Binding-site contacts:
Ligand atom PG contacts residue MG1 of chain 1.G at 3.6 Å.
Ligand atom O1G contacts residue ASP606 of chain 1.A at 2.8 Å (salt-bridge).
Ligand atom PG contacts residue GLY920 of chain 1.A at 3.8 Å.
Ligand atom C2 contacts residue LYS804 of chain 1.A at 4.0 Å.
Ligand atom N6 contacts residue PHE781 of chain 1.A at 3.6 Å.
Ligand atom N7 contacts residue ASP739 of chain 1.A at 3.7 Å.
Ligand atom C2 contacts residue LYS786 of chain 1.A at 3.4 Å.
Ligand atom O2G contacts residue THR919 of chain 1.A at 3.8 Å.
Ligand atom C2 contacts residue GLY805 of chain 1.A at 3.8 Å.
Ligand atom O4' contacts residue LYS786 of chain 1.A at 4.0 Å.
Ligand atom C3B contacts residue GLY920 of chain 1.A at 3.8 Å.
Ligand atom C8 contacts residue ASP739 of chain 1.A at 3.5 Å.
Ligand atom N6 contacts residue GLU740 of chain 1.A at 3.7 Å.
Ligand atom C6 contacts residue PHE781 of chain 1.A at 3.6 Å (hydrophobic).
Ligand atom O2B contacts residue THR608 of chain 1.A at 4.0 Å.
Ligand atom PG contacts residue ASP606 of chain 1.A at 3.4 Å.
Ligand atom C5 contacts residue PHE781 of chain 1.A at 3.6 Å (hydrophobic).
Ligand atom N3 contacts residue LYS786 of chain 1.A at 3.3 Å (salt-bridge).
Ligand atom O2G contacts residue LYS1037 of chain 1.A at 3.2 Å (salt-bridge).
Ligand atom N9 contacts residue PHE781 of chain 1.A at 3.5 Å.
Ligand atom O1G contacts residue THR608 of chain 1.A at 3.8 Å.
Ligand atom O3G contacts residue ASP921 of chain 1.A at 3.7 Å.
Ligand atom O1A contacts residue ARG839 of chain 1.A at 3.2 Å (salt-bridge).
Ligand atom C4 contacts residue PHE781 of chain 1.A at 3.6 Å (hydrophobic).
Ligand atom O1B contacts residue ARG839 of chain 1.A at 3.3 Å (salt-bridge).
Ligand atom C8 contacts residue PHE781 of chain 1.A at 3.0 Å (hydrophobic).
Ligand atom O1B contacts residue THR608 of chain 1.A at 3.8 Å.
Ligand atom O2G contacts residue LEU918 of chain 1.A at 3.6 Å.
Ligand atom O2B contacts residue GLU1078 of chain 1.A at 4.0 Å.
Ligand atom O3G contacts residue GLY920 of chain 1.A at 3.9 Å.
Ligand atom O2G contacts residue GLY920 of chain 1.A at 2.8 Å (h-bond).
Ligand atom O4' contacts residue PHE781 of chain 1.A at 3.9 Å.
Ligand atom O1G contacts residue MG1 of chain 1.G at 2.1 Å.
Ligand atom O3G contacts residue LYS607 of chain 1.A at 3.4 Å (salt-bridge).
Ligand atom C2 contacts residue ARG787 of chain 1.A at 4.0 Å.
Ligand atom O1B contacts residue ASP921 of chain 1.A at 3.0 Å (salt-bridge).
Ligand atom O2G contacts residue ASP606 of chain 1.A at 2.7 Å (salt-bridge).
Ligand atom C3B contacts residue ASN1060 of chain 1.A at 3.7 Å.
Ligand atom O3G contacts residue THR608 of chain 1.A at 2.8 Å (h-bond).
Ligand atom N7 contacts residue PHE781 of chain 1.A at 2.9 Å.

Sequence of chain 1.A:
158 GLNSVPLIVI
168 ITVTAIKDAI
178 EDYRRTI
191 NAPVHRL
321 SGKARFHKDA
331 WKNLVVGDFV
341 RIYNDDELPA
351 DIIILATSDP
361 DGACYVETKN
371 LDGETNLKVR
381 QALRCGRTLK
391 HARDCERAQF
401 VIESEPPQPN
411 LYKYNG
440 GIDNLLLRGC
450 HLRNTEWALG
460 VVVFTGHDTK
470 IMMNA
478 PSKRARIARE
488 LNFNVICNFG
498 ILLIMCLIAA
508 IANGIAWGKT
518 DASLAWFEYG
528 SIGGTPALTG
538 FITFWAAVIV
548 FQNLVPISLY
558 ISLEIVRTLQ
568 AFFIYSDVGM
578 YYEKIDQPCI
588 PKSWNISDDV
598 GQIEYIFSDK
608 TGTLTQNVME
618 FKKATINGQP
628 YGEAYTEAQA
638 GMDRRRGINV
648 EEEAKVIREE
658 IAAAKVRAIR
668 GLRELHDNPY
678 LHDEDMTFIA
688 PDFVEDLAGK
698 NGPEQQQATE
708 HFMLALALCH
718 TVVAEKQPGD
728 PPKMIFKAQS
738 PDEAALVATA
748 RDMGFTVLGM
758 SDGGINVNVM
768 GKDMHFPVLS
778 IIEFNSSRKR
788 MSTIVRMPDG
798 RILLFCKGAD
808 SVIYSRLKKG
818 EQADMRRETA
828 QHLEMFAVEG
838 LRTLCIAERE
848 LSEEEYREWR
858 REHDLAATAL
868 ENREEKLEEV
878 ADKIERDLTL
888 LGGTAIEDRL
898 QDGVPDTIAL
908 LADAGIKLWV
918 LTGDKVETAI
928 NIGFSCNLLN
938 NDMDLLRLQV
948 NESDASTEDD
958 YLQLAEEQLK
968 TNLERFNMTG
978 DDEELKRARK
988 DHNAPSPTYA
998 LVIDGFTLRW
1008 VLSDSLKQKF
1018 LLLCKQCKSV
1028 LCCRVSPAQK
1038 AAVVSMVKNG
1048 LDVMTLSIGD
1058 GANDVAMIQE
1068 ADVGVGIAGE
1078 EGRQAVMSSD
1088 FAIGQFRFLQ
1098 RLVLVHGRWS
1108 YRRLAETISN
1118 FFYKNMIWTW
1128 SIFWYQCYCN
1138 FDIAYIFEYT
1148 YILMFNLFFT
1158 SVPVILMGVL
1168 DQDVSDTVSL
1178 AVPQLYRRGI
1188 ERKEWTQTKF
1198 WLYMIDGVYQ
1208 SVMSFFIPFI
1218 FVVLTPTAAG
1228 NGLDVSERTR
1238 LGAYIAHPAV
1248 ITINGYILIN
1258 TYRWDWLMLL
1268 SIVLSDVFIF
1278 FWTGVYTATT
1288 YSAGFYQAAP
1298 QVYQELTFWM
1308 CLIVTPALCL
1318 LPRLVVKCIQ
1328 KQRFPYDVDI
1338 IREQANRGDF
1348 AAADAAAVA

This protein binds this small molecule.
Small molecule (SMILES): Nc1ncnc2c1ncn2[C@@H]1O[C@H](CO[P](=O)(O)O[P](=O)(O)CP(=O)(O)O)[C@@H](O)[C@H]1O